Sequence of chain 1.A:
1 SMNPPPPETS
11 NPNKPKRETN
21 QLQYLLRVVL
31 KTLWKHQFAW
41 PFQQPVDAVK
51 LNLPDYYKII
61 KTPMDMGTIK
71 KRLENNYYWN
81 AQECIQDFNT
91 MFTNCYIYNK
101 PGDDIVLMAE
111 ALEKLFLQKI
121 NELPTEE

Binding-site contacts:
Ligand atom CAO contacts residue TRP40 of chain 1.A at 4.1 Å (hydrophobic).
Ligand atom OAR contacts residue TRP40 of chain 1.A at 3.5 Å.
Ligand atom NAG contacts residue ASN99 of chain 1.A at 3.2 Å (h-bond).
Ligand atom CAO contacts residue ASP104 of chain 1.A at 3.9 Å.
Ligand atom CAE contacts residue LEU51 of chain 1.A at 4.0 Å (hydrophobic).
Ligand atom CAO contacts residue MET108 of chain 1.A at 3.4 Å (hydrophobic).
Ligand atom CAN contacts residue TRP40 of chain 1.A at 3.6 Å (hydrophobic).
Ligand atom CAJ contacts residue PRO41 of chain 1.A at 3.9 Å (hydrophobic).
Ligand atom OAK contacts residue ILE105 of chain 1.A at 4.1 Å.
Ligand atom CAN contacts residue ILE105 of chain 1.A at 4.1 Å (hydrophobic).
Ligand atom NAG contacts residue LEU53 of chain 1.A at 4.0 Å.
Ligand atom CAJ contacts residue VAL46 of chain 1.A at 4.1 Å (hydrophobic).
Ligand atom CAF contacts residue LEU51 of chain 1.A at 3.7 Å (hydrophobic).
Ligand atom NAG contacts residue ILE105 of chain 1.A at 3.9 Å.
Ligand atom CAJ contacts residue ILE105 of chain 1.A at 3.8 Å (hydrophobic).
Ligand atom CAH contacts residue ASN99 of chain 1.A at 3.6 Å.
Ligand atom OAK contacts residue TYR98 of chain 1.A at 4.2 Å.
Ligand atom OAK contacts residue CYS95 of chain 1.A at 4.2 Å.
Ligand atom CAC contacts residue LEU53 of chain 1.A at 4.0 Å (hydrophobic).
Ligand atom CAL contacts residue VAL46 of chain 1.A at 3.4 Å (hydrophobic).
Ligand atom NAM contacts residue TRP40 of chain 1.A at 4.1 Å.
Ligand atom CAJ contacts residue LEU51 of chain 1.A at 4.2 Å (hydrophobic).
Ligand atom CAL contacts residue PHE42 of chain 1.A at 3.8 Å (hydrophobic).
Ligand atom CAL contacts residue PRO41 of chain 1.A at 4.1 Å (hydrophobic).
Ligand atom OAR contacts residue LEU51 of chain 1.A at 3.8 Å.
Ligand atom CAC contacts residue ILE105 of chain 1.A at 4.1 Å (hydrophobic).
Ligand atom OAK contacts residue ASN99 of chain 1.A at 2.9 Å (h-bond).
Ligand atom CAD contacts residue ILE105 of chain 1.A at 3.8 Å (hydrophobic).
Ligand atom CAC contacts residue ASN99 of chain 1.A at 3.9 Å.
Ligand atom CAO contacts residue ILE105 of chain 1.A at 4.0 Å (hydrophobic).
Ligand atom OAQ contacts residue LEU51 of chain 1.A at 4.1 Å.
Ligand atom CAN contacts residue PRO41 of chain 1.A at 4.0 Å (hydrophobic).
Ligand atom NAI contacts residue ILE105 of chain 1.A at 3.7 Å.
Ligand atom NAI contacts residue VAL46 of chain 1.A at 3.8 Å.
Ligand atom CAF contacts residue ILE105 of chain 1.A at 4.0 Å (hydrophobic).
Ligand atom CAH contacts residue ILE105 of chain 1.A at 3.7 Å (hydrophobic).
Ligand atom CAD contacts residue LEU53 of chain 1.A at 3.9 Å (hydrophobic).
Ligand atom CAD contacts residue ASN99 of chain 1.A at 4.0 Å.
Ligand atom CAE contacts residue ILE105 of chain 1.A at 3.7 Å (hydrophobic).
Ligand atom OAK contacts residue TYR56 of chain 1.A at 4.0 Å.

A small-molecule ligand and the protein it binds are described below.
Small molecule (SMILES): CCNS(=O)(=O)c1ccc2c(c1)CN(C)C(=O)N2